Binding-site contacts:
Ligand atom O5 contacts residue GLN167 of chain 1.A at 3.0 Å (h-bond).
Ligand atom C1 contacts residue ASN130 of chain 1.A at 1.4 Å.
Ligand atom C5 contacts residue ASN130 of chain 1.A at 3.7 Å.
Ligand atom N2 contacts residue ASN130 of chain 1.A at 3.0 Å (h-bond).
Ligand atom C8 contacts residue ASN130 of chain 1.A at 3.6 Å.
Ligand atom O7 contacts residue ASN130 of chain 1.A at 4.4 Å.
Ligand atom C6 contacts residue GLN167 of chain 1.A at 4.2 Å.
Ligand atom C7 contacts residue ASN130 of chain 1.A at 3.7 Å.
Ligand atom C4 contacts residue ASN130 of chain 1.A at 4.2 Å.
Ligand atom O5 contacts residue ASN130 of chain 1.A at 2.4 Å (h-bond).
Ligand atom C1 contacts residue GLN167 of chain 1.A at 3.3 Å.
Ligand atom C2 contacts residue ASN130 of chain 1.A at 2.5 Å.
Ligand atom C3 contacts residue ASN130 of chain 1.A at 3.8 Å.
Ligand atom C5 contacts residue GLN167 of chain 1.A at 3.9 Å.

This small molecule binds to this protein.
Small molecule (SMILES): CC(=O)N[C@@H]1[C@@H](O)[C@H](O)[C@@H](CO)O[C@H]1O

Sequence of chain 1.A:
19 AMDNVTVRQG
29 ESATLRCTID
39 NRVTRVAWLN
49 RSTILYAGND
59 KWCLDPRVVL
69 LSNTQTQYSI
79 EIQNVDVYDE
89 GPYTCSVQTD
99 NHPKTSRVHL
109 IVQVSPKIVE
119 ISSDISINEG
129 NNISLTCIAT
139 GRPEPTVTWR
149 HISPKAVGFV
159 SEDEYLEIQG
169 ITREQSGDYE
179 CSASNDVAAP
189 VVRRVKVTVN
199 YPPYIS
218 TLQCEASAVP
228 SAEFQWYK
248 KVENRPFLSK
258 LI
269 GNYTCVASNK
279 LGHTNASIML